Binding-site contacts:
Ligand atom CA contacts residue GLY408 of chain 1.A at 3.5 Å.
Ligand atom CG contacts residue HIS276 of chain 1.A at 3.4 Å.
Ligand atom CD2 contacts residue HIS281 of chain 1.A at 3.8 Å.
Ligand atom CD1 contacts residue TRP270 of chain 1.A at 3.3 Å (hydrophobic).
Ligand atom CG contacts residue ZN1 of chain 1.G at 2.7 Å.
Ligand atom CA contacts residue VAL467 of chain 1.A at 3.5 Å (hydrophobic).
Ligand atom N contacts residue GLY469 of chain 1.A at 3.2 Å (h-bond).
Ligand atom CA contacts residue GLY469 of chain 1.A at 3.4 Å.
Ligand atom CA contacts residue VAL465 of chain 1.A at 3.6 Å (hydrophobic).
Ligand atom O contacts residue GLN409 of chain 1.A at 3.3 Å.
Ligand atom O contacts residue VAL465 of chain 1.A at 3.7 Å.
Ligand atom C contacts residue GLY408 of chain 1.A at 3.8 Å.
Ligand atom N contacts residue VAL467 of chain 1.A at 3.0 Å (h-bond).
Ligand atom N contacts residue GLY408 of chain 1.A at 3.1 Å (h-bond).
Ligand atom CD1 contacts residue ILE412 of chain 1.A at 3.5 Å (hydrophobic).
Ligand atom C contacts residue VAL467 of chain 1.A at 3.7 Å (hydrophobic).
Ligand atom O contacts residue VAL465 of chain 1.A at 2.9 Å (h-bond).
Ligand atom O contacts residue VAL467 of chain 1.A at 2.9 Å (h-bond).
Ligand atom CG1 contacts residue TRP270 of chain 1.A at 3.4 Å (hydrophobic).
Ligand atom C contacts residue ARG198 of chain 1.A at 3.6 Å.
Ligand atom O contacts residue GLY469 of chain 1.A at 2.8 Å (h-bond).
Ligand atom OD1 contacts residue HIS276 of chain 1.A at 3.2 Å (h-bond).
Ligand atom O contacts residue GLY407 of chain 1.A at 3.2 Å.
Ligand atom CG2 contacts residue VAL465 of chain 1.A at 3.6 Å (hydrophobic).
Ligand atom OD1 contacts residue ZN1 of chain 1.G at 2.0 Å.
Ligand atom O contacts residue TRP270 of chain 1.A at 3.6 Å.
Ligand atom OD1 contacts residue CYS468 of chain 1.A at 3.5 Å (h-bond).
Ligand atom CG2 contacts residue ARG198 of chain 1.A at 3.6 Å.
Ligand atom O contacts residue GLY408 of chain 1.A at 3.0 Å (h-bond).
Ligand atom C contacts residue VAL465 of chain 1.A at 3.6 Å (hydrophobic).
Ligand atom O contacts residue GLY469 of chain 1.A at 3.8 Å.
Ligand atom CB contacts residue VAL410 of chain 1.A at 3.7 Å (hydrophobic).
Ligand atom CD1 contacts residue PHE405 of chain 1.A at 3.3 Å (hydrophobic).
Ligand atom C contacts residue GLY469 of chain 1.A at 3.7 Å.
Ligand atom OD2 contacts residue HIS276 of chain 1.A at 3.1 Å.
Ligand atom O contacts residue VAL410 of chain 1.A at 3.1 Å (h-bond).
Ligand atom CD2 contacts residue LYS470 of chain 1.A at 3.5 Å.
Ligand atom O contacts residue CYS468 of chain 1.A at 3.8 Å.
Ligand atom O contacts residue ARG198 of chain 1.A at 2.9 Å (salt-bridge).
Ligand atom OD2 contacts residue ZN1 of chain 1.G at 2.9 Å.

A small-molecule ligand and the protein it binds are described below.
Small molecule (SMILES): CCC[C@H](NC(=O)[C@H](CC(=O)O)NC(=O)[C@H](CC)NC(=O)[C@H](CC(C)C)NC(=O)[C@H](C)N)C(=O)N[C@H](C(=O)O)[C@@H](C)CC

Sequence of chain 1.A:
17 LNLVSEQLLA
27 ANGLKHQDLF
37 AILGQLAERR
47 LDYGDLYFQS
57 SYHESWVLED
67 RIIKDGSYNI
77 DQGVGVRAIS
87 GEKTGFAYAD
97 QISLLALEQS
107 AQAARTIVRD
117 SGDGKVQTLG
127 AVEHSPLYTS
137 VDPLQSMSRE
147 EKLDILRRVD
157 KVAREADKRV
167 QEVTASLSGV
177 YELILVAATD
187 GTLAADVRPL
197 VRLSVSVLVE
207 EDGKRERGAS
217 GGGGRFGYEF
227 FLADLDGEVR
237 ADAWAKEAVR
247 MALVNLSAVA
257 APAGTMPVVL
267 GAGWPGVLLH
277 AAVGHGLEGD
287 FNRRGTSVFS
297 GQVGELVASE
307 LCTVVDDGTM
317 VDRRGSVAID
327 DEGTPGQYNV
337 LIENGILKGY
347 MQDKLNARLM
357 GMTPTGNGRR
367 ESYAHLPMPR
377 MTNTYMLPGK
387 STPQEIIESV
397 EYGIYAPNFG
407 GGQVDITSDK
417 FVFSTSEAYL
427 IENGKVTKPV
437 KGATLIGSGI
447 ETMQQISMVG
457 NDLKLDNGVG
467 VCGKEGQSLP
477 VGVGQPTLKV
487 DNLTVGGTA